Sequence of chain 1.B:
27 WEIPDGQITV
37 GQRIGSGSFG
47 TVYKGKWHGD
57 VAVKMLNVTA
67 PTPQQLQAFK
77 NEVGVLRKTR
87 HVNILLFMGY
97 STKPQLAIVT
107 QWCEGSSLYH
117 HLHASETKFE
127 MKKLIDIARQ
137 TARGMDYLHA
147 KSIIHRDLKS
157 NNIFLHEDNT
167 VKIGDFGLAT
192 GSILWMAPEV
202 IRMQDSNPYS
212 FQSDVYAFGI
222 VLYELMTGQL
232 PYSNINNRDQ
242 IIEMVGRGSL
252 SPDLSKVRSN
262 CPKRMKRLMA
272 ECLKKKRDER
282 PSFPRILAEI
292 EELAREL

A protein and the small-molecule ligand that binds it are described below.
Small molecule (SMILES): CCCS(=O)(=O)Nc1ccc(F)c(C(=O)c2c[nH]c3ncc(Cl)cc23)c1F

Binding-site contacts:
Ligand atom O12 contacts residue PHE160 of chain 1.B at 3.4 Å.
Ligand atom C27 contacts residue THR106 of chain 1.B at 3.8 Å.
Ligand atom C15 contacts residue THR106 of chain 1.B at 3.7 Å.
Ligand atom C5 contacts residue CYS109 of chain 1.B at 3.2 Å (hydrophobic).
Ligand atom C8 contacts residue LEU91 of chain 1.B at 3.4 Å (hydrophobic).
Ligand atom F20 contacts residue PHE160 of chain 1.B at 3.8 Å.
Ligand atom F20 contacts residue LEU91 of chain 1.B at 3.5 Å.
Ligand atom O12 contacts residue VAL48 of chain 1.B at 3.5 Å.
Ligand atom C26 contacts residue LEU82 of chain 1.B at 3.7 Å (hydrophobic).
Ligand atom C14 contacts residue THR106 of chain 1.B at 3.6 Å.
Ligand atom C27 contacts residue LEU91 of chain 1.B at 3.4 Å (hydrophobic).
Ligand atom N7 contacts residue THR106 of chain 1.B at 3.7 Å.
Ligand atom S22 contacts residue ASP171 of chain 1.B at 3.7 Å.
Ligand atom N4 contacts residue CYS109 of chain 1.B at 3.0 Å (h-bond).
Ligand atom C18 contacts residue LEU91 of chain 1.B at 3.7 Å (hydrophobic).
Ligand atom O24 contacts residue ASP171 of chain 1.B at 3.2 Å (salt-bridge).
Ligand atom N21 contacts residue ASP171 of chain 1.B at 3.2 Å (salt-bridge).
Ligand atom O24 contacts residue PHE172 of chain 1.B at 2.8 Å (h-bond).
Ligand atom C8 contacts residue ALA58 of chain 1.B at 3.4 Å (hydrophobic).
Ligand atom N7 contacts residue GLN107 of chain 1.B at 2.7 Å (h-bond).
Ligand atom F20 contacts residue GLY170 of chain 1.B at 3.8 Å.
Ligand atom F19 contacts residue ALA58 of chain 1.B at 3.1 Å.
Ligand atom O23 contacts residue ILE104 of chain 1.B at 3.7 Å.
Ligand atom C3 contacts residue ALA58 of chain 1.B at 3.8 Å (hydrophobic).
Ligand atom F20 contacts residue ASP171 of chain 1.B at 3.6 Å.
Ligand atom C8 contacts residue THR106 of chain 1.B at 3.0 Å.
Ligand atom F19 contacts residue VAL59 of chain 1.B at 3.6 Å.
Ligand atom C15 contacts residue LYS60 of chain 1.B at 3.5 Å.
Ligand atom CL10 contacts residue ILE40 of chain 1.B at 3.8 Å.
Ligand atom N4 contacts residue TRP108 of chain 1.B at 3.5 Å.
Ligand atom C1 contacts residue PHE160 of chain 1.B at 3.4 Å (hydrophobic).
Ligand atom C9 contacts residue ALA58 of chain 1.B at 3.8 Å (hydrophobic).
Ligand atom C6 contacts residue TRP108 of chain 1.B at 3.8 Å (hydrophobic).
Ligand atom C5 contacts residue TRP108 of chain 1.B at 3.6 Å (hydrophobic).
Ligand atom C3 contacts residue GLN107 of chain 1.B at 3.8 Å.
Ligand atom F19 contacts residue THR106 of chain 1.B at 3.6 Å.
Ligand atom C6 contacts residue PHE160 of chain 1.B at 3.6 Å (hydrophobic).
Ligand atom C16 contacts residue LYS60 of chain 1.B at 3.8 Å.
Ligand atom N7 contacts residue ALA58 of chain 1.B at 3.4 Å.
Ligand atom C8 contacts residue GLN107 of chain 1.B at 3.5 Å.